A small-molecule ligand and the protein it binds are described below.
Small molecule (SMILES): Cc1cn([C@H]2C[C@H](O[P](=O)(O)OC[C@H]3O[C@@H](n4ccc(N)nc4=O)C[C@@H]3O[P](=O)(O)OC[C@H]3O[C@@H](n4cnc5c(=O)nc(N)[nH]c54)C[C@@H]3O[P](=O)(O)OC[C@H]3O[C@@H](n4cnc5c(=O)nc(N)[nH]c54)C[C@@H]3O)[C@@H](CO[P](=O)(O)O[C@H]3C[C@H](n4cnc5c(=O)nc(N)[nH]c54)O[C@@H]3COP(=O)(O)O)O2)c(=O)[nH]c1=O

Binding-site contacts:
Ligand atom P contacts residue GLY64 of chain 1.D at 3.9 Å.
Ligand atom C3' contacts residue GLY66 of chain 1.D at 3.7 Å.
Ligand atom OP1 contacts residue GLY66 of chain 1.D at 2.8 Å (h-bond).
Ligand atom OP3 contacts residue LYS35 of chain 1.D at 2.5 Å (salt-bridge).
Ligand atom O3' contacts residue ILE69 of chain 1.D at 3.6 Å.
Ligand atom OP1 contacts residue LYS68 of chain 1.D at 3.5 Å (salt-bridge).
Ligand atom O3' contacts residue LYS68 of chain 1.D at 3.9 Å.
Ligand atom C1' contacts residue ALA38 of chain 1.D at 3.9 Å (hydrophobic).
Ligand atom O3' contacts residue GLY64 of chain 1.D at 3.4 Å.
Ligand atom O4' contacts residue ALA38 of chain 1.D at 3.5 Å.
Ligand atom P contacts residue LYS68 of chain 1.D at 3.8 Å.
Ligand atom C6 contacts residue HIS34 of chain 1.D at 3.7 Å.
Ligand atom OP2 contacts residue LYS35 of chain 1.D at 3.4 Å (salt-bridge).
Ligand atom P contacts residue GLY66 of chain 1.D at 3.7 Å.
Ligand atom O3' contacts residue VAL65 of chain 1.D at 3.9 Å.
Ligand atom O6 contacts residue HIS34 of chain 1.D at 3.5 Å.
Ligand atom OP1 contacts residue THR67 of chain 1.D at 3.8 Å.
Ligand atom OP1 contacts residue NA1 of chain 1.F at 2.5 Å (h-bond).
Ligand atom OP1 contacts residue PRO63 of chain 1.D at 3.7 Å.
Ligand atom OP1 contacts residue LYS68 of chain 1.D at 3.3 Å.
Ligand atom OP2 contacts residue NA1 of chain 1.F at 3.7 Å.
Ligand atom C5' contacts residue TYR39 of chain 1.D at 3.5 Å (hydrophobic).
Ligand atom C4' contacts residue GLY64 of chain 1.D at 3.2 Å.
Ligand atom O5' contacts residue GLY66 of chain 1.D at 3.6 Å.
Ligand atom OP1 contacts residue GLY64 of chain 1.D at 2.9 Å (h-bond).
Ligand atom P contacts residue NA1 of chain 1.F at 3.5 Å.
Ligand atom O5' contacts residue LYS35 of chain 1.D at 3.8 Å.
Ligand atom N3 contacts residue ALA38 of chain 1.D at 3.5 Å.
Ligand atom OP1 contacts residue ILE69 of chain 1.D at 3.0 Å (h-bond).
Ligand atom C3' contacts residue LYS68 of chain 1.D at 3.9 Å.
Ligand atom OP1 contacts residue VAL65 of chain 1.D at 3.6 Å (h-bond).
Ligand atom P contacts residue LYS35 of chain 1.D at 3.5 Å.
Ligand atom OP2 contacts residue GLY66 of chain 1.D at 3.6 Å.
Ligand atom OP2 contacts residue VAL65 of chain 1.D at 3.7 Å.
Ligand atom C5' contacts residue GLY66 of chain 1.D at 3.7 Å.
Ligand atom N1 contacts residue HIS34 of chain 1.D at 3.9 Å.
Ligand atom C8 contacts residue LYS35 of chain 1.D at 3.9 Å.
Ligand atom C5' contacts residue GLY64 of chain 1.D at 3.2 Å.
Ligand atom OP2 contacts residue LYS68 of chain 1.D at 3.2 Å.
Ligand atom OP1 contacts residue LEU62 of chain 1.D at 3.6 Å.

Sequence of chain 1.D:
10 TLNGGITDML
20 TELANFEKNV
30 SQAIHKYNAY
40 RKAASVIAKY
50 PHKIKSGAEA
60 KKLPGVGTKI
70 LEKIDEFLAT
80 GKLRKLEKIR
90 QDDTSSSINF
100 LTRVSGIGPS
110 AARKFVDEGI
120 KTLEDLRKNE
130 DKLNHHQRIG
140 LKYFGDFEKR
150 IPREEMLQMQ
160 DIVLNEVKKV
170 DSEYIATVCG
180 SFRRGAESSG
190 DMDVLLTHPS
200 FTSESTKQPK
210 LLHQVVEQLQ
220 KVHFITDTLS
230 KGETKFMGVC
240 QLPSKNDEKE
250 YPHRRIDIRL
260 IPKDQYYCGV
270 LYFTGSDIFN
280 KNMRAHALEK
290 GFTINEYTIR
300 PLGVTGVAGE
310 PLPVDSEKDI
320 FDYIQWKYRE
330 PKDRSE